Sequence of chain 1.B:
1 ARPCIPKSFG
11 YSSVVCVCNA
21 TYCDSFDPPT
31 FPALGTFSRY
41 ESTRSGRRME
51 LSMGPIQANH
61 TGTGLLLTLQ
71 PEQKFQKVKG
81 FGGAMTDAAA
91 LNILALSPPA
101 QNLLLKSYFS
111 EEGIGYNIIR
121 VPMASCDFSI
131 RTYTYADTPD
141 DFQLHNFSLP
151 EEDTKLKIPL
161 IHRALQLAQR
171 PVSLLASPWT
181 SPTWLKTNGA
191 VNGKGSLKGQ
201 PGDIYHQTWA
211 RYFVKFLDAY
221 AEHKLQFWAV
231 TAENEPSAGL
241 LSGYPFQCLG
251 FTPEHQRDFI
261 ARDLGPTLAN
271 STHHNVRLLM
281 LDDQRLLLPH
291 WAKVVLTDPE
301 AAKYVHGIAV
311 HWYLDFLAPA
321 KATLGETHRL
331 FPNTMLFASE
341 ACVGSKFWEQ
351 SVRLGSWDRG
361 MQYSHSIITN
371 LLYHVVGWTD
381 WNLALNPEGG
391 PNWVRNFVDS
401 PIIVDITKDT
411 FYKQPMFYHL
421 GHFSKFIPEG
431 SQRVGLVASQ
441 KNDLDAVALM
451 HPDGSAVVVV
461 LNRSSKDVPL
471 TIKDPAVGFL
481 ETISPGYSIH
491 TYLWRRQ

Binding-site contacts:
Ligand atom C5 contacts residue HIS490 of chain 1.B at 4.2 Å.
Ligand atom C3 contacts residue ARG39 of chain 1.B at 3.1 Å.
Ligand atom C1 contacts residue ARG39 of chain 1.B at 4.2 Å.
Ligand atom F1 contacts residue ILE483 of chain 1.B at 3.2 Å.
Ligand atom F1 contacts residue TYR492 of chain 1.B at 4.3 Å.
Ligand atom O2 contacts residue HIS490 of chain 1.B at 4.1 Å.
Ligand atom F1 contacts residue ARG39 of chain 1.B at 3.2 Å.
Ligand atom C2 contacts residue ARG39 of chain 1.B at 3.2 Å.
Ligand atom O2 contacts residue GLU41 of chain 1.B at 2.7 Å (salt-bridge).
Ligand atom C1 contacts residue SER52 of chain 1.B at 4.1 Å.
Ligand atom C6 contacts residue ARG47 of chain 1.B at 4.0 Å.
Ligand atom C2 contacts residue SER52 of chain 1.B at 4.0 Å.
Ligand atom F1 contacts residue HIS490 of chain 1.B at 3.5 Å.
Ligand atom C1 contacts residue GLU41 of chain 1.B at 4.2 Å.
Ligand atom C6 contacts residue GLU41 of chain 1.B at 3.5 Å.
Ligand atom C5 contacts residue GLU41 of chain 1.B at 3.4 Å.
Ligand atom C2 contacts residue EDO1 of chain 1.QA at 3.8 Å.
Ligand atom F1 contacts residue THR482 of chain 1.B at 3.3 Å.
Ligand atom O2 contacts residue PRO485 of chain 1.B at 3.5 Å.
Ligand atom C5 contacts residue ARG39 of chain 1.B at 4.2 Å.
Ligand atom C4 contacts residue ARG39 of chain 1.B at 3.8 Å.
Ligand atom C4 contacts residue ILE483 of chain 1.B at 3.6 Å (hydrophobic).
Ligand atom O2 contacts residue ARG47 of chain 1.B at 4.0 Å.
Ligand atom C4 contacts residue HIS490 of chain 1.B at 4.5 Å.
Ligand atom C3 contacts residue EDO1 of chain 1.QA at 4.2 Å.
Ligand atom O3 contacts residue GLU41 of chain 1.B at 2.6 Å (salt-bridge).
Ligand atom O3 contacts residue ARG47 of chain 1.B at 2.7 Å (salt-bridge).
Ligand atom O2 contacts residue ILE483 of chain 1.B at 4.4 Å.

The small molecule below binds the protein below.
Small molecule (SMILES): O[C@H]1[C@H](O)[C@@H](F)C=C[C@@H]1O